The protein below binds the small molecule below.
Small molecule (SMILES): CC(=O)N[C@@H]1[C@@H](O)[C@H](O)[C@@H](CO)O[C@H]1O

Sequence of chain 2.B:
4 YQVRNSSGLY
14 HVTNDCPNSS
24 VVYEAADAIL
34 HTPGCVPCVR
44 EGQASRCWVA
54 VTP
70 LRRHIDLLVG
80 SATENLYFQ

Sequence of chain 1.F:
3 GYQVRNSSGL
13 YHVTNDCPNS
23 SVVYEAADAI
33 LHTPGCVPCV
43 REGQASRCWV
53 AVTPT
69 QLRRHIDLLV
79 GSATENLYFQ

Binding-site contacts:
Ligand atom O5 contacts residue ASN21 of chain 2.B at 2.3 Å (h-bond).
Ligand atom O5 contacts residue ARG43 of chain 1.F at 4.3 Å.
Ligand atom C8 contacts residue PRO20 of chain 2.B at 4.4 Å (hydrophobic).
Ligand atom O7 contacts residue CYS41 of chain 1.F at 4.1 Å.
Ligand atom C1 contacts residue ASN21 of chain 2.B at 1.4 Å.
Ligand atom C5 contacts residue ASN21 of chain 2.B at 3.6 Å.
Ligand atom C6 contacts residue ARG43 of chain 1.F at 4.5 Å.
Ligand atom N2 contacts residue ASN21 of chain 2.B at 2.9 Å (h-bond).
Ligand atom C3 contacts residue ASN21 of chain 2.B at 3.8 Å.
Ligand atom O7 contacts residue ASN21 of chain 2.B at 3.4 Å (h-bond).
Ligand atom C7 contacts residue ASN21 of chain 2.B at 3.3 Å.
Ligand atom C4 contacts residue ASN21 of chain 2.B at 4.2 Å.
Ligand atom C8 contacts residue ASN21 of chain 2.B at 4.4 Å.
Ligand atom C2 contacts residue ASN21 of chain 2.B at 2.5 Å.
Ligand atom O6 contacts residue ARG43 of chain 1.F at 3.7 Å.